Binding-site contacts:
Ligand atom N7 contacts residue GLY119 of chain 1.C at 3.6 Å (h-bond).
Ligand atom C4 contacts residue PHE196 of chain 1.C at 4.0 Å (hydrophobic).
Ligand atom N7 contacts residue ASN239 of chain 1.C at 2.9 Å (h-bond).
Ligand atom N1 contacts residue GLU197 of chain 1.C at 3.1 Å (salt-bridge).
Ligand atom N2 contacts residue GLU197 of chain 1.C at 2.5 Å (salt-bridge).
Ligand atom N7 contacts residue ALA118 of chain 1.C at 3.5 Å.
Ligand atom N7 contacts residue THR254 of chain 1.C at 3.8 Å.
Ligand atom C6 contacts residue ASN239 of chain 1.C at 4.0 Å.
Ligand atom C8 contacts residue THR238 of chain 1.C at 3.0 Å.
Ligand atom C2 contacts residue VAL213 of chain 1.C at 3.8 Å (hydrophobic).
Ligand atom O6 contacts residue ASN239 of chain 1.C at 3.1 Å (h-bond).
Ligand atom N3 contacts residue VAL213 of chain 1.C at 4.1 Å.
Ligand atom C8 contacts residue ALA118 of chain 1.C at 3.6 Å (hydrophobic).
Ligand atom C2 contacts residue MET215 of chain 1.C at 3.9 Å (hydrophobic).
Ligand atom C5 contacts residue PHE196 of chain 1.C at 3.9 Å (hydrophobic).
Ligand atom C6 contacts residue GLU197 of chain 1.C at 4.1 Å.
Ligand atom N9 contacts residue ALA117 of chain 1.C at 3.6 Å (h-bond).
Ligand atom C8 contacts residue ASN239 of chain 1.C at 3.8 Å.
Ligand atom C6 contacts residue GLY119 of chain 1.C at 3.7 Å.
Ligand atom C8 contacts residue ALA117 of chain 1.C at 4.0 Å (hydrophobic).
Ligand atom C2 contacts residue GLY214 of chain 1.C at 3.8 Å.
Ligand atom N7 contacts residue THR238 of chain 1.C at 3.0 Å (h-bond).
Ligand atom N3 contacts residue GLY214 of chain 1.C at 3.8 Å.
Ligand atom C6 contacts residue PHE196 of chain 1.C at 4.0 Å (hydrophobic).
Ligand atom C2 contacts residue PHE196 of chain 1.C at 4.0 Å (hydrophobic).
Ligand atom C2 contacts residue GLU197 of chain 1.C at 3.5 Å.
Ligand atom N9 contacts residue ALA118 of chain 1.C at 3.8 Å.
Ligand atom N3 contacts residue PHE196 of chain 1.C at 4.1 Å.
Ligand atom C8 contacts residue THR254 of chain 1.C at 3.4 Å.
Ligand atom C5 contacts residue ALA118 of chain 1.C at 3.9 Å (hydrophobic).
Ligand atom C4 contacts residue ALA118 of chain 1.C at 4.1 Å (hydrophobic).
Ligand atom N1 contacts residue VAL213 of chain 1.C at 3.9 Å.
Ligand atom C5 contacts residue ASN239 of chain 1.C at 3.9 Å.
Ligand atom C5 contacts residue GLY119 of chain 1.C at 3.5 Å.
Ligand atom O6 contacts residue GLY119 of chain 1.C at 3.6 Å.
Ligand atom N1 contacts residue PHE196 of chain 1.C at 3.8 Å.
Ligand atom N3 contacts residue MET215 of chain 1.C at 4.1 Å.
Ligand atom N2 contacts residue MET215 of chain 1.C at 3.4 Å.
Ligand atom N9 contacts residue THR254 of chain 1.C at 4.2 Å.
Ligand atom N2 contacts residue GLY214 of chain 1.C at 3.6 Å.

This protein binds this small molecule.
Small molecule (SMILES): Nc1nc2[nH]cnc2c(=O)[nH]1

Sequence of chain 1.C:
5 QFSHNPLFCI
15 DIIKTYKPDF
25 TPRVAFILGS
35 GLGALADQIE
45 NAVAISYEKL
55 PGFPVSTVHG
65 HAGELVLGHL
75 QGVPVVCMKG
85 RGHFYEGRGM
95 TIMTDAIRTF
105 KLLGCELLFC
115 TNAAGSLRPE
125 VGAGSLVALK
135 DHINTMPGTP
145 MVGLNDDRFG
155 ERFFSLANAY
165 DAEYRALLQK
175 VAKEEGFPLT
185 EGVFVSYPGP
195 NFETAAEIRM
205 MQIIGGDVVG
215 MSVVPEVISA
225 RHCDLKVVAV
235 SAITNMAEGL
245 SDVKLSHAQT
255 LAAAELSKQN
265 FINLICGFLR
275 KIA